This small molecule binds to this protein.
Small molecule (SMILES): Nc1ncnc2c1ncn2[C@@H]1O[C@H](CO[P](=O)(O)O[C@@H]2[C@H](O)[C@@H](CO)O[C@H]2n2ccc(=O)[nH]c2=O)[C@@H](O)[C@H]1O

Sequence of chain 1.B:
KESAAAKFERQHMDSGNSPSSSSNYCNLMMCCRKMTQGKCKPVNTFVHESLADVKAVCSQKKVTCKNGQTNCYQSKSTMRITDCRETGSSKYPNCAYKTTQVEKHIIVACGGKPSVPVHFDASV

Binding-site contacts:
Ligand atom N6A contacts residue GLN69 of chain 1.A at 3.1 Å (h-bond).
Ligand atom O1P contacts residue LYS41 of chain 1.A at 2.8 Å (salt-bridge).
Ligand atom N7A contacts residue HIS119 of chain 1.A at 3.2 Å.
Ligand atom C3D contacts residue HIS119 of chain 1.A at 3.6 Å.
Ligand atom P contacts residue HIS12 of chain 1.B at 3.7 Å.
Ligand atom N3U contacts residue PHE120 of chain 1.A at 3.3 Å.
Ligand atom C1D contacts residue VAL43 of chain 1.A at 3.5 Å (hydrophobic).
Ligand atom O5D contacts residue SO41 of chain 1.C at 3.4 Å (h-bond).
Ligand atom O2P contacts residue PHE120 of chain 1.A at 2.8 Å (h-bond).
Ligand atom C6A contacts residue ALA109 of chain 1.A at 3.6 Å (hydrophobic).
Ligand atom O4B contacts residue HIS119 of chain 1.A at 3.4 Å (h-bond).
Ligand atom O1P contacts residue GLN11 of chain 1.B at 3.2 Å (h-bond).
Ligand atom O2D contacts residue LYS41 of chain 1.A at 3.5 Å (salt-bridge).
Ligand atom C3D contacts residue SO41 of chain 1.C at 3.4 Å.
Ligand atom O3D contacts residue HIS119 of chain 1.A at 3.2 Å.
Ligand atom O4D contacts residue VAL43 of chain 1.A at 3.4 Å (h-bond).
Ligand atom C8A contacts residue ASN67 of chain 1.A at 3.6 Å.
Ligand atom C4U contacts residue THR45 of chain 1.A at 3.7 Å.
Ligand atom C5A contacts residue GLN69 of chain 1.A at 3.5 Å.
Ligand atom O2U contacts residue HIS12 of chain 1.B at 3.2 Å.
Ligand atom C8A contacts residue SO41 of chain 1.C at 3.4 Å.
Ligand atom N1A contacts residue ASN71 of chain 1.A at 3.4 Å (h-bond).
Ligand atom C8A contacts residue HIS119 of chain 1.A at 3.4 Å.
Ligand atom N9A contacts residue HIS119 of chain 1.A at 3.5 Å.
Ligand atom C6A contacts residue GLN69 of chain 1.A at 3.3 Å.
Ligand atom O3D contacts residue SO41 of chain 1.C at 2.4 Å (h-bond).
Ligand atom O2U contacts residue ASN44 of chain 1.A at 3.4 Å.
Ligand atom C2B contacts residue SO41 of chain 1.C at 3.3 Å.
Ligand atom N7A contacts residue ASN67 of chain 1.A at 3.0 Å (h-bond).
Ligand atom N1U contacts residue PHE120 of chain 1.A at 3.6 Å.
Ligand atom O4U contacts residue THR45 of chain 1.A at 3.6 Å (h-bond).
Ligand atom O2P contacts residue HIS119 of chain 1.A at 2.7 Å (h-bond).
Ligand atom O1P contacts residue HIS12 of chain 1.B at 2.7 Å (h-bond).
Ligand atom C5A contacts residue HIS119 of chain 1.A at 3.5 Å.
Ligand atom N6A contacts residue ASN71 of chain 1.A at 2.9 Å (h-bond).
Ligand atom N6A contacts residue ALA109 of chain 1.A at 3.6 Å.
Ligand atom N3U contacts residue THR45 of chain 1.A at 2.9 Å (h-bond).
Ligand atom O2U contacts residue THR45 of chain 1.A at 3.0 Å (h-bond).
Ligand atom C2D contacts residue PHE120 of chain 1.A at 3.3 Å (hydrophobic).
Ligand atom C5D contacts residue SO41 of chain 1.C at 3.3 Å.

Sequence of chain 1.A:
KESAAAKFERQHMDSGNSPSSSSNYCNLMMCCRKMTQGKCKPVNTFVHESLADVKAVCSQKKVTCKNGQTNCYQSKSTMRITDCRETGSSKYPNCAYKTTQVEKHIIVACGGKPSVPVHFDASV